Binding-site contacts:
Ligand atom C2 contacts residue ALA147 of chain 1.B at 4.1 Å (hydrophobic).
Ligand atom C26 contacts residue VAL151 of chain 1.B at 3.8 Å (hydrophobic).
Ligand atom C4 contacts residue VAL66 of chain 1.B at 4.2 Å (hydrophobic).
Ligand atom C19 contacts residue ALA147 of chain 1.B at 3.8 Å (hydrophobic).
Ligand atom C6 contacts residue LEU69 of chain 1.B at 3.8 Å (hydrophobic).
Ligand atom C4 contacts residue LEU69 of chain 1.B at 4.4 Å (hydrophobic).
Ligand atom C19 contacts residue CYS150 of chain 1.B at 3.8 Å (hydrophobic).
Ligand atom C16 contacts residue TRP154 of chain 1.B at 4.0 Å (hydrophobic).
Ligand atom O1 contacts residue VAL66 of chain 1.B at 4.5 Å.
Ligand atom C24 contacts residue TRP154 of chain 1.B at 4.1 Å (hydrophobic).
Ligand atom C18 contacts residue CYS150 of chain 1.B at 4.0 Å (hydrophobic).
Ligand atom C22 contacts residue TRP154 of chain 1.B at 3.7 Å (hydrophobic).
Ligand atom C18 contacts residue TRP154 of chain 1.B at 3.5 Å (hydrophobic).
Ligand atom C23 contacts residue TRP154 of chain 1.B at 4.3 Å (hydrophobic).
Ligand atom C26 contacts residue ALA155 of chain 1.B at 3.9 Å (hydrophobic).
Ligand atom C25 contacts residue VAL151 of chain 1.B at 4.3 Å (hydrophobic).
Ligand atom C24 contacts residue LEU158 of chain 1.B at 4.1 Å (hydrophobic).
Ligand atom O1 contacts residue ARG61 of chain 1.B at 4.5 Å.
Ligand atom C26 contacts residue TRP154 of chain 1.B at 4.4 Å (hydrophobic).

Sequence of chain 1.B:
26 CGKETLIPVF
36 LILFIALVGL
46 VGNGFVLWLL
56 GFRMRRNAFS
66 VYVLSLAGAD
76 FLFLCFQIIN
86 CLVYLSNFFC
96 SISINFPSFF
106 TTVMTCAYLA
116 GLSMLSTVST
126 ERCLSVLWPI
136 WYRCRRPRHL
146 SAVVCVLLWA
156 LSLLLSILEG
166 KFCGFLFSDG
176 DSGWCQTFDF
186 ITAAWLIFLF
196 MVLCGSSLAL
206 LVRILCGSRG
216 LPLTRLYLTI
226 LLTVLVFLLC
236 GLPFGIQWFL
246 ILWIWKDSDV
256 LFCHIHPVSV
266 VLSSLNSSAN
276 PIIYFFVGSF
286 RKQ

A small-molecule ligand and the protein it binds are described below.
Small molecule (SMILES): CC(C)CCC[C@@H](C)[C@H]1CC[C@H]2[C@@H]3CC=C4C[C@@H](O)CC[C@]4(C)[C@H]3CC[C@]12C